The protein below binds the small molecule below.
Small molecule (SMILES): Nc1ncnc2c1ncn2[C@H]1C[C@H](O)[C@@H](COP(=O)(O)O)O1

Sequence of chain 40.A:
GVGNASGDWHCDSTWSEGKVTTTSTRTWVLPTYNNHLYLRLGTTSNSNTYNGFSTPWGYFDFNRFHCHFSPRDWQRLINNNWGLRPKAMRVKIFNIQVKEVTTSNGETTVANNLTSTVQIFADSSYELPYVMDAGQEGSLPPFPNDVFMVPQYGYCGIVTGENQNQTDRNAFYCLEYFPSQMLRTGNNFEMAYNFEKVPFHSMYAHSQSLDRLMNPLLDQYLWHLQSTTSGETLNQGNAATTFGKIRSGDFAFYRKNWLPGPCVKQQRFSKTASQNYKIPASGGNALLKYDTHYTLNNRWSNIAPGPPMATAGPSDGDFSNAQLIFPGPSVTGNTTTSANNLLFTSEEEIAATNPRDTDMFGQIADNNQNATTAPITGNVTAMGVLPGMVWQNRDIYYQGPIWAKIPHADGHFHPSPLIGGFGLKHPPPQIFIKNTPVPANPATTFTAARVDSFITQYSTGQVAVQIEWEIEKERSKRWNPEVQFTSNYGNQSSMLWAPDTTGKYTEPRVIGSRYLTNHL

Sequence of chain 58.A:
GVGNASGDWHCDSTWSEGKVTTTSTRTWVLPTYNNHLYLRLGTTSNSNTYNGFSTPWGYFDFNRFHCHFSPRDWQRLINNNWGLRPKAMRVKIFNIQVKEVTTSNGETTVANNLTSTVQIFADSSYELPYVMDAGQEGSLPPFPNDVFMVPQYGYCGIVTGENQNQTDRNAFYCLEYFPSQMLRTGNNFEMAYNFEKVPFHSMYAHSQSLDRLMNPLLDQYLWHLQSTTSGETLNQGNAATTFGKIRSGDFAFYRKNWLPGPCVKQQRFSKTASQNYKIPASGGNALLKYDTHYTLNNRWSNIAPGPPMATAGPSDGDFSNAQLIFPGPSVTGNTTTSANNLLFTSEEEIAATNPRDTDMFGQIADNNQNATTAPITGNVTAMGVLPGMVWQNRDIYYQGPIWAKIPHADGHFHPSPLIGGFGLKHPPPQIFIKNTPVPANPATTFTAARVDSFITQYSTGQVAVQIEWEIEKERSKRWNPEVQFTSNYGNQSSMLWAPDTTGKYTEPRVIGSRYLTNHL

Binding-site contacts:
Ligand atom N6 contacts residue PRO628 of chain 40.A at 3.4 Å (h-bond).
Ligand atom N1 contacts residue GLY636 of chain 40.A at 2.9 Å (h-bond).
Ligand atom N6 contacts residue GLY634 of chain 40.A at 3.8 Å.
Ligand atom O3' contacts residue PRO628 of chain 40.A at 4.1 Å.
Ligand atom P contacts residue HIS625 of chain 58.A at 3.9 Å.
Ligand atom C6 contacts residue GLY636 of chain 40.A at 3.6 Å.
Ligand atom C4 contacts residue PRO628 of chain 40.A at 3.0 Å (hydrophobic).
Ligand atom C2 contacts residue PRO628 of chain 40.A at 3.5 Å (hydrophobic).
Ligand atom C2' contacts residue PRO628 of chain 40.A at 3.6 Å (hydrophobic).
Ligand atom N3 contacts residue PRO628 of chain 40.A at 3.5 Å (h-bond).
Ligand atom C5 contacts residue PRO628 of chain 40.A at 2.7 Å (hydrophobic).
Ligand atom C1' contacts residue PRO628 of chain 40.A at 3.9 Å (hydrophobic).
Ligand atom C2 contacts residue GLY636 of chain 40.A at 3.2 Å.
Ligand atom N7 contacts residue SER629 of chain 40.A at 3.1 Å (h-bond).
Ligand atom O2P contacts residue ASP623 of chain 58.A at 3.2 Å (salt-bridge).
Ligand atom N7 contacts residue HIS627 of chain 40.A at 4.1 Å.
Ligand atom C6 contacts residue SER629 of chain 40.A at 3.5 Å.
Ligand atom C1' contacts residue HIS627 of chain 40.A at 4.3 Å.
Ligand atom C3' contacts residue HIS627 of chain 40.A at 4.3 Å.
Ligand atom N1 contacts residue VAL411 of chain 40.A at 4.3 Å.
Ligand atom N9 contacts residue PRO412 of chain 40.A at 4.2 Å.
Ligand atom N1 contacts residue PRO628 of chain 40.A at 3.2 Å (h-bond).
Ligand atom C4 contacts residue PRO412 of chain 40.A at 4.1 Å (hydrophobic).
Ligand atom N6 contacts residue GLY636 of chain 40.A at 3.2 Å (h-bond).
Ligand atom C6 contacts residue PRO412 of chain 40.A at 4.3 Å (hydrophobic).
Ligand atom N7 contacts residue ASN606 of chain 40.A at 4.2 Å.
Ligand atom C5 contacts residue PRO412 of chain 40.A at 4.2 Å (hydrophobic).
Ligand atom C5 contacts residue SER629 of chain 40.A at 3.5 Å.
Ligand atom C8 contacts residue PRO628 of chain 40.A at 3.8 Å (hydrophobic).
Ligand atom C8 contacts residue HIS627 of chain 40.A at 3.5 Å.
Ligand atom N7 contacts residue PRO628 of chain 40.A at 3.3 Å (h-bond).
Ligand atom C2' contacts residue HIS627 of chain 40.A at 3.2 Å.
Ligand atom C6 contacts residue PRO628 of chain 40.A at 2.8 Å (hydrophobic).
Ligand atom C8 contacts residue PRO412 of chain 40.A at 4.3 Å (hydrophobic).
Ligand atom N6 contacts residue PHE635 of chain 40.A at 3.7 Å.
Ligand atom N9 contacts residue PRO628 of chain 40.A at 3.7 Å.
Ligand atom C8 contacts residue SER629 of chain 40.A at 4.2 Å.
Ligand atom N7 contacts residue PRO412 of chain 40.A at 4.3 Å.
Ligand atom N6 contacts residue SER629 of chain 40.A at 3.0 Å (h-bond).
Ligand atom O1P contacts residue HIS625 of chain 58.A at 2.8 Å (h-bond).